A protein and the small-molecule ligand that binds it are described below.
Small molecule (SMILES): Nc1nc(-c2ccccc2)nc2[nH]nc(Nc3ccc(C(F)(F)F)cc3)c12

Sequence of chain 56.D:
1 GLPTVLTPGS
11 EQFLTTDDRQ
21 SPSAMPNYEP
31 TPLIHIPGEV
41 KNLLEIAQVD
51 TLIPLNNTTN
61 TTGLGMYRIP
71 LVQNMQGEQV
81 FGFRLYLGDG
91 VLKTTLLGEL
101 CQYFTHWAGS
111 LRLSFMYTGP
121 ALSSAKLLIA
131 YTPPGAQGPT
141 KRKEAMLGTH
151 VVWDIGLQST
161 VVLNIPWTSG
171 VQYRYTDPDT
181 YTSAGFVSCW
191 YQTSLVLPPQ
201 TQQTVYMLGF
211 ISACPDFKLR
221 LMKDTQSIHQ

Binding-site contacts:
Ligand atom F2 contacts residue ILE104 of chain 32.C at 3.4 Å.
Ligand atom C15 contacts residue LEU218 of chain 32.C at 3.8 Å (hydrophobic).
Ligand atom C14 contacts residue LEU218 of chain 32.C at 3.5 Å (hydrophobic).
Ligand atom F3 contacts residue TYR128 of chain 32.C at 3.4 Å.
Ligand atom C18 contacts residue ILE104 of chain 32.C at 3.9 Å (hydrophobic).
Ligand atom C9 contacts residue ASN198 of chain 32.C at 3.1 Å.
Ligand atom C10 contacts residue LEU218 of chain 32.C at 3.4 Å (hydrophobic).
Ligand atom C17 contacts residue ASN198 of chain 32.C at 3.7 Å.
Ligand atom C1 contacts residue TYR197 of chain 32.C at 3.8 Å (hydrophobic).
Ligand atom N6 contacts residue ASN219 of chain 32.C at 3.5 Å.
Ligand atom C6 contacts residue MET221 of chain 32.C at 3.8 Å (hydrophobic).
Ligand atom C4 contacts residue MET221 of chain 32.C at 3.7 Å (hydrophobic).
Ligand atom N2 contacts residue ASN198 of chain 32.C at 3.3 Å (h-bond).
Ligand atom N3 contacts residue TYR197 of chain 32.C at 3.9 Å.
Ligand atom F1 contacts residue SER126 of chain 32.C at 3.6 Å.
Ligand atom C4 contacts residue ASN105 of chain 32.C at 3.4 Å.
Ligand atom C11 contacts residue LEU218 of chain 32.C at 3.6 Å (hydrophobic).
Ligand atom C2 contacts residue MET221 of chain 32.C at 3.8 Å (hydrophobic).
Ligand atom C13 contacts residue ALA196 of chain 32.C at 3.8 Å (hydrophobic).
Ligand atom C6 contacts residue ASN105 of chain 32.C at 3.6 Å.
Ligand atom F3 contacts residue LEU106 of chain 32.C at 3.5 Å.
Ligand atom F2 contacts residue MET221 of chain 32.C at 2.9 Å.
Ligand atom C12 contacts residue LEU218 of chain 32.C at 3.6 Å (hydrophobic).
Ligand atom C3 contacts residue TYR197 of chain 32.C at 3.8 Å (hydrophobic).
Ligand atom N1 contacts residue ASN219 of chain 32.C at 3.9 Å.
Ligand atom F2 contacts residue TYR128 of chain 32.C at 3.4 Å.
Ligand atom N5 contacts residue TYR197 of chain 32.C at 3.8 Å.
Ligand atom C13 contacts residue ASN198 of chain 32.C at 2.6 Å.
Ligand atom C15 contacts residue ASN198 of chain 32.C at 2.5 Å.
Ligand atom C17 contacts residue ALA194 of chain 32.C at 3.6 Å (hydrophobic).
Ligand atom C6 contacts residue ILE104 of chain 32.C at 3.3 Å (hydrophobic).
Ligand atom N3 contacts residue ASN198 of chain 32.C at 2.3 Å (h-bond).
Ligand atom C15 contacts residue ALA194 of chain 32.C at 3.5 Å (hydrophobic).
Ligand atom N6 contacts residue LEU218 of chain 32.C at 3.4 Å (h-bond).
Ligand atom N5 contacts residue ASN198 of chain 32.C at 3.0 Å (h-bond).
Ligand atom N4 contacts residue LEU218 of chain 32.C at 3.0 Å (h-bond).
Ligand atom N6 contacts residue MET221 of chain 32.C at 3.2 Å.
Ligand atom C15 contacts residue SER198 of chain 32.B at 3.6 Å.
Ligand atom C13 contacts residue LEU218 of chain 32.C at 3.6 Å (hydrophobic).
Ligand atom F3 contacts residue ILE104 of chain 32.C at 3.7 Å.

Sequence of chain 32.C:
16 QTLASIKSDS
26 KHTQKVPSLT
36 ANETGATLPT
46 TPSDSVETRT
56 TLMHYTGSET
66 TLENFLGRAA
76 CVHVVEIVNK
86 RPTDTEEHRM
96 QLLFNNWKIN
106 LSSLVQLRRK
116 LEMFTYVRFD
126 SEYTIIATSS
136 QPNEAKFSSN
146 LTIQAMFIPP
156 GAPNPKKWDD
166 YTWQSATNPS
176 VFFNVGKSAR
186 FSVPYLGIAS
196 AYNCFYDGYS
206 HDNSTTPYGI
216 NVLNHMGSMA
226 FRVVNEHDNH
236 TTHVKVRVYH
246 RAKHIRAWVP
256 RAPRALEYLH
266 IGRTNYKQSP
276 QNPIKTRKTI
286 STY

Sequence of chain 32.B:
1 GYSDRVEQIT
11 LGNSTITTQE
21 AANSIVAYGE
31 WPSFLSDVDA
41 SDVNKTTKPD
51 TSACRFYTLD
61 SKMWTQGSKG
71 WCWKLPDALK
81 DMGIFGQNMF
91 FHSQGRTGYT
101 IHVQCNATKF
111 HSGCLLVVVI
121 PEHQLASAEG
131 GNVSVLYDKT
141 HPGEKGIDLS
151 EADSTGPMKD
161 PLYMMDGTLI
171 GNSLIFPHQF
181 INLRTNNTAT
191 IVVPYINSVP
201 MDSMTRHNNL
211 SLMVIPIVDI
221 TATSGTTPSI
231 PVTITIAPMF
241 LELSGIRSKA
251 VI